Binding-site contacts:
Ligand atom O7 contacts residue ASN167 of chain 1.A at 3.2 Å (h-bond).
Ligand atom C8 contacts residue ASN167 of chain 1.A at 4.4 Å.
Ligand atom O5 contacts residue ASN167 of chain 1.A at 2.4 Å (h-bond).
Ligand atom C2 contacts residue ASN167 of chain 1.A at 2.4 Å.
Ligand atom C4 contacts residue ASN167 of chain 1.A at 4.2 Å.
Ligand atom C3 contacts residue ASN167 of chain 1.A at 3.7 Å.
Ligand atom N2 contacts residue ASN167 of chain 1.A at 2.9 Å (h-bond).
Ligand atom O6 contacts residue SER169 of chain 1.A at 3.9 Å.
Ligand atom C7 contacts residue ASN167 of chain 1.A at 3.2 Å.
Ligand atom C1 contacts residue ASN167 of chain 1.A at 1.4 Å.
Ligand atom C5 contacts residue ASN167 of chain 1.A at 3.7 Å.

The protein below binds the small molecule below.
Small molecule (SMILES): CC(=O)N[C@@H]1[C@@H](O)[C@H](O)[C@@H](CO)O[C@H]1O

Sequence of chain 1.A:
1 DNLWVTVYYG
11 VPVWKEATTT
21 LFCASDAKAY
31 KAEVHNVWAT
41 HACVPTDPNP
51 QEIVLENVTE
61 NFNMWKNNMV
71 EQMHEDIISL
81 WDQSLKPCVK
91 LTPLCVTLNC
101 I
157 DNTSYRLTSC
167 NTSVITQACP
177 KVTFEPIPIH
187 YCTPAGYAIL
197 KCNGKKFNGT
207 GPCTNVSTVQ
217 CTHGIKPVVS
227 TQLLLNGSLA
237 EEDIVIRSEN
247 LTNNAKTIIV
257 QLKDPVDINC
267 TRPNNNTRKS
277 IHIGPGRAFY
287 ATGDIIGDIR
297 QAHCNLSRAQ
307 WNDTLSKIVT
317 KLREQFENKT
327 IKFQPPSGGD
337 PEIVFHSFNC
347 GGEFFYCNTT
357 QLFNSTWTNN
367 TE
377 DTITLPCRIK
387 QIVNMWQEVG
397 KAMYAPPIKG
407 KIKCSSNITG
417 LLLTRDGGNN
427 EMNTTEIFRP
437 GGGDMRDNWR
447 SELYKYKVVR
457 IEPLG